Binding-site contacts:
Ligand atom O5 contacts residue THR618 of chain 1.D at 3.4 Å (h-bond).
Ligand atom O7 contacts residue ASN616 of chain 1.D at 4.3 Å.
Ligand atom C4 contacts residue ASN616 of chain 1.D at 4.2 Å.
Ligand atom C5 contacts residue THR618 of chain 1.D at 3.9 Å.
Ligand atom N2 contacts residue ASN616 of chain 1.D at 2.9 Å (h-bond).
Ligand atom C2 contacts residue ASN616 of chain 1.D at 2.5 Å.
Ligand atom C5 contacts residue ASN616 of chain 1.D at 3.7 Å.
Ligand atom C6 contacts residue THR618 of chain 1.D at 4.3 Å.
Ligand atom C8 contacts residue ASN616 of chain 1.D at 4.2 Å.
Ligand atom C7 contacts residue ASN616 of chain 1.D at 3.9 Å.
Ligand atom C3 contacts residue ASN616 of chain 1.D at 3.8 Å.
Ligand atom C1 contacts residue ASN616 of chain 1.D at 1.4 Å.
Ligand atom C1 contacts residue THR618 of chain 1.D at 3.6 Å.
Ligand atom O5 contacts residue ASN616 of chain 1.D at 2.3 Å (h-bond).

This protein binds this small molecule.
Small molecule (SMILES): CC(=O)N[C@@H]1[C@@H](O)[C@H](O)[C@@H](CO)O[C@H]1O

Sequence of chain 1.D:
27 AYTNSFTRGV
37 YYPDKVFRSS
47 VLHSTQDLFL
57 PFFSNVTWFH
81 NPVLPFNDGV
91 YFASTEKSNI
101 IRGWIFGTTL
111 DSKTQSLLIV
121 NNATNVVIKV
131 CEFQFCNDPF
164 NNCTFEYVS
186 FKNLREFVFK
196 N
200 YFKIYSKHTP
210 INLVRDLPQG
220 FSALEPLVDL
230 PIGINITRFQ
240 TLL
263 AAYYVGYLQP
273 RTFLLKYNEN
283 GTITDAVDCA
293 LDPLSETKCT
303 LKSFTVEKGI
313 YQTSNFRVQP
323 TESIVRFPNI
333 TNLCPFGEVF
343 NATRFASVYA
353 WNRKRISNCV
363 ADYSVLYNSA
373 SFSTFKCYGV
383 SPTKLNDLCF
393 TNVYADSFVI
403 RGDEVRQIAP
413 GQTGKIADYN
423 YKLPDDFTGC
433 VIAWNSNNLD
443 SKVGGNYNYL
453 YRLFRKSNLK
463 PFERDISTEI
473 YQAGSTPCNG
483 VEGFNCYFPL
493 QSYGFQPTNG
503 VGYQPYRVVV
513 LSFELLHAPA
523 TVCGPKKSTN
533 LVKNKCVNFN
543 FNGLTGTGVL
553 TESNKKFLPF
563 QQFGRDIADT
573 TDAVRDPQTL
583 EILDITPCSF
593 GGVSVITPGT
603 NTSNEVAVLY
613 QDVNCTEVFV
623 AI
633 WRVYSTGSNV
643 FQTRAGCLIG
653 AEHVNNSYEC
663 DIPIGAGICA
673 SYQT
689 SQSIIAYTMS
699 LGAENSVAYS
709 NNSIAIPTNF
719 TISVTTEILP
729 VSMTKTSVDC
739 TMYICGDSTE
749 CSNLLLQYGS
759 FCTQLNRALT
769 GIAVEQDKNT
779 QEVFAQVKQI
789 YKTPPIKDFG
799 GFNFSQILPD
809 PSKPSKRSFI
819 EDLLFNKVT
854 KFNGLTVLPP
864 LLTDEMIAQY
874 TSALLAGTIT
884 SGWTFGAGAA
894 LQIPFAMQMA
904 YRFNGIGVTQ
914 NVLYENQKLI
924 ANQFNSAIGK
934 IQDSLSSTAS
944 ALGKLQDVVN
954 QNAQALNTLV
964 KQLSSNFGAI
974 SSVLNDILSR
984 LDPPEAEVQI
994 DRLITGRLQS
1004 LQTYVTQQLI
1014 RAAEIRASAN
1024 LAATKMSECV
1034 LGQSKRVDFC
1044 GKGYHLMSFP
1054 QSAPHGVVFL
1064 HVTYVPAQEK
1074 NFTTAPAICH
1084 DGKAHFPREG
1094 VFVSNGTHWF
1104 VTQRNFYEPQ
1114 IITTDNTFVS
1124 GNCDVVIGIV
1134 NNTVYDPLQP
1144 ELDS